Sequence of chain 1.A:
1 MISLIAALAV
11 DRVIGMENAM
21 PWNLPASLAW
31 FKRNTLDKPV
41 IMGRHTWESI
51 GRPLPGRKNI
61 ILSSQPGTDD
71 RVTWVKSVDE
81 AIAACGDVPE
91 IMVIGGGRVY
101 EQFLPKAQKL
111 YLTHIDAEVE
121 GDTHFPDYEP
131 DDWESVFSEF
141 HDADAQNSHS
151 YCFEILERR

The small molecule below binds the protein below.
Small molecule (SMILES): CN(Cc1cnc2nc(N)nc(N)c2n1)c1ccc(C(=O)N[C@@H](CCC(=O)O)C(=O)O)cc1

Binding-site contacts:
Ligand atom C2 contacts residue ALA6 of chain 1.A at 3.9 Å (hydrophobic).
Ligand atom CA contacts residue ARG52 of chain 1.A at 3.9 Å.
Ligand atom C contacts residue ARG52 of chain 1.A at 4.0 Å.
Ligand atom C2 contacts residue ALA7 of chain 1.A at 3.9 Å (hydrophobic).
Ligand atom N3 contacts residue ALA7 of chain 1.A at 3.8 Å.
Ligand atom N1 contacts residue ALA7 of chain 1.A at 3.8 Å.
Ligand atom C8A contacts residue PHE31 of chain 1.A at 3.9 Å (hydrophobic).
Ligand atom O1 contacts residue ARG57 of chain 1.A at 2.8 Å (salt-bridge).
Ligand atom N contacts residue LEU54 of chain 1.A at 3.9 Å.
Ligand atom C16 contacts residue LEU28 of chain 1.A at 3.7 Å (hydrophobic).
Ligand atom CM contacts residue SER49 of chain 1.A at 3.6 Å.
Ligand atom C2 contacts residue PHE31 of chain 1.A at 3.8 Å (hydrophobic).
Ligand atom N3 contacts residue PHE31 of chain 1.A at 3.7 Å.
Ligand atom N8 contacts residue LEU28 of chain 1.A at 3.8 Å.
Ligand atom NA4 contacts residue TYR100 of chain 1.A at 3.4 Å (h-bond).
Ligand atom NA4 contacts residue ILE5 of chain 1.A at 2.9 Å (h-bond).
Ligand atom O1 contacts residue PHE31 of chain 1.A at 3.5 Å.
Ligand atom N3 contacts residue ILE5 of chain 1.A at 3.7 Å.
Ligand atom C13 contacts residue ILE50 of chain 1.A at 3.9 Å (hydrophobic).
Ligand atom NA2 contacts residue THR113 of chain 1.A at 3.5 Å (h-bond).
Ligand atom C4A contacts residue PHE31 of chain 1.A at 3.7 Å (hydrophobic).
Ligand atom C14 contacts residue ILE50 of chain 1.A at 3.6 Å (hydrophobic).
Ligand atom O contacts residue ARG52 of chain 1.A at 3.1 Å (salt-bridge).
Ligand atom CT contacts residue ARG57 of chain 1.A at 3.3 Å.
Ligand atom N5 contacts residue PHE31 of chain 1.A at 3.9 Å.
Ligand atom O1 contacts residue LYS32 of chain 1.A at 3.8 Å.
Ligand atom N10 contacts residue ILE50 of chain 1.A at 3.6 Å.
Ligand atom C11 contacts residue LEU28 of chain 1.A at 3.9 Å (hydrophobic).
Ligand atom NA2 contacts residue ALA7 of chain 1.A at 3.9 Å.
Ligand atom O2 contacts residue LYS32 of chain 1.A at 3.5 Å.
Ligand atom NA2 contacts residue ALA6 of chain 1.A at 3.5 Å (h-bond).
Ligand atom C16 contacts residue PHE31 of chain 1.A at 3.7 Å (hydrophobic).
Ligand atom N3 contacts residue ALA6 of chain 1.A at 3.5 Å.
Ligand atom N1 contacts residue PHE31 of chain 1.A at 3.9 Å.
Ligand atom C4 contacts residue ILE5 of chain 1.A at 3.7 Å (hydrophobic).
Ligand atom C4 contacts residue PHE31 of chain 1.A at 3.6 Å (hydrophobic).
Ligand atom O2 contacts residue ARG57 of chain 1.A at 2.6 Å (salt-bridge).
Ligand atom NA4 contacts residue ILE94 of chain 1.A at 2.9 Å (h-bond).
Ligand atom NA4 contacts residue ALA6 of chain 1.A at 3.9 Å.
Ligand atom NA4 contacts residue PHE31 of chain 1.A at 3.8 Å.